This protein binds this small molecule.
Small molecule (SMILES): CC(=O)N[C@H]1[C@H](O[C@H]2[C@H](O)[C@@H](NC(C)=O)CO[C@@H]2CO)O[C@H](CO)[C@@H](O)[C@@H]1O

Binding-site contacts:
Ligand atom C7 contacts residue ASN782 of chain 1.B at 3.0 Å.
Ligand atom C8 contacts residue ASN782 of chain 1.B at 4.3 Å.
Ligand atom C4 contacts residue ASN782 of chain 1.B at 4.1 Å.
Ligand atom C1 contacts residue SER784 of chain 1.B at 3.2 Å.
Ligand atom N2 contacts residue ASN782 of chain 1.B at 2.9 Å (h-bond).
Ligand atom O6 contacts residue GLN785 of chain 1.B at 3.5 Å.
Ligand atom C3 contacts residue ASN782 of chain 1.B at 3.7 Å.
Ligand atom O6 contacts residue SER784 of chain 1.B at 4.0 Å.
Ligand atom C8 contacts residue GLN785 of chain 1.B at 4.2 Å.
Ligand atom C5 contacts residue GLN785 of chain 1.B at 4.4 Å.
Ligand atom C6 contacts residue GLN785 of chain 1.B at 3.9 Å.
Ligand atom O5 contacts residue ASN782 of chain 1.B at 2.2 Å (h-bond).
Ligand atom O5 contacts residue SER784 of chain 1.B at 3.1 Å (h-bond).
Ligand atom C6 contacts residue SER784 of chain 1.B at 4.2 Å.
Ligand atom C2 contacts residue ASN782 of chain 1.B at 2.4 Å.
Ligand atom O7 contacts residue ASN782 of chain 1.B at 2.7 Å (h-bond).
Ligand atom C1 contacts residue ASN782 of chain 1.B at 1.4 Å.
Ligand atom C5 contacts residue SER784 of chain 1.B at 3.4 Å.
Ligand atom O6 contacts residue ASN782 of chain 1.B at 4.3 Å.
Ligand atom C5 contacts residue ASN782 of chain 1.B at 3.5 Å.

Sequence of chain 1.B:
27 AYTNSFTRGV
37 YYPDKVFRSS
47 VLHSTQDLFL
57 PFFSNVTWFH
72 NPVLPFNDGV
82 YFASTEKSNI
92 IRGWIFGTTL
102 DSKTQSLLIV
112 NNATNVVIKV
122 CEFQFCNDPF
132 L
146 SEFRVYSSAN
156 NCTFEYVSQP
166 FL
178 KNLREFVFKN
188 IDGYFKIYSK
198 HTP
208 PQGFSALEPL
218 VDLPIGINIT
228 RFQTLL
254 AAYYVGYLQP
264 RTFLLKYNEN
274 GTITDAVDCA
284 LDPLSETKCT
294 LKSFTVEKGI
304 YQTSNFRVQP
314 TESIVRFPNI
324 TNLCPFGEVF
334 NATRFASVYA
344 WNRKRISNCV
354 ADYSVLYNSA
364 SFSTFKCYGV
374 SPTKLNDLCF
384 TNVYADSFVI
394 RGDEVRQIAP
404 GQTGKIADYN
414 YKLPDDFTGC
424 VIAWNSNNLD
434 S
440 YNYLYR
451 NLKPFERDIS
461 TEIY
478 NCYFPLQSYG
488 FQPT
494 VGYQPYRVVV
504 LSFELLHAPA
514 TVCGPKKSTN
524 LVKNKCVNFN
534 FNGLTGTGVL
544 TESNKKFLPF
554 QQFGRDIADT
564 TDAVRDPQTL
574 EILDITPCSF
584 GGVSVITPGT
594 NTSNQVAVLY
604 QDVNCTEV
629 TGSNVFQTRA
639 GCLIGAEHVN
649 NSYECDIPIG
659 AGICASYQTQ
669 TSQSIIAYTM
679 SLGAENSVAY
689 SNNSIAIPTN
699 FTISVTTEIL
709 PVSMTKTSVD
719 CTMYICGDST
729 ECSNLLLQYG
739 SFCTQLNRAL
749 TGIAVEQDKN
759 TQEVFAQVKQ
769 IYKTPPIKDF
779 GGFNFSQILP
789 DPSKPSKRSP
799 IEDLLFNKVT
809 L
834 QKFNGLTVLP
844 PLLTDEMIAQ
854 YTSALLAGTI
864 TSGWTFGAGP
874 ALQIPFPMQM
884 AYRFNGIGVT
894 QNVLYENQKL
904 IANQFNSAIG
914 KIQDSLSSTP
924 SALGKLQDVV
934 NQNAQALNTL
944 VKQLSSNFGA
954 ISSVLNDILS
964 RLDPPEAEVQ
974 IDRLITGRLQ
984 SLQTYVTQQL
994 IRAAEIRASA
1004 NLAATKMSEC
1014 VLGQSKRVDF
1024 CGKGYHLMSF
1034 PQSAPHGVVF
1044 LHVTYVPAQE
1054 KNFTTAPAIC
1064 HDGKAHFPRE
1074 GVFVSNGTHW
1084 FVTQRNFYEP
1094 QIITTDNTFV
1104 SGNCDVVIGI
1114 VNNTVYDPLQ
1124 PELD